Sequence of chain 1.O:
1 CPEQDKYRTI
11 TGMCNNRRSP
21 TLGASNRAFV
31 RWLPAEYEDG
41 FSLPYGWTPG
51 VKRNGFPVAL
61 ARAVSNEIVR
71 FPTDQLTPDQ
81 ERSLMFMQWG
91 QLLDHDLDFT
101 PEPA

Sequence of chain 1.P:
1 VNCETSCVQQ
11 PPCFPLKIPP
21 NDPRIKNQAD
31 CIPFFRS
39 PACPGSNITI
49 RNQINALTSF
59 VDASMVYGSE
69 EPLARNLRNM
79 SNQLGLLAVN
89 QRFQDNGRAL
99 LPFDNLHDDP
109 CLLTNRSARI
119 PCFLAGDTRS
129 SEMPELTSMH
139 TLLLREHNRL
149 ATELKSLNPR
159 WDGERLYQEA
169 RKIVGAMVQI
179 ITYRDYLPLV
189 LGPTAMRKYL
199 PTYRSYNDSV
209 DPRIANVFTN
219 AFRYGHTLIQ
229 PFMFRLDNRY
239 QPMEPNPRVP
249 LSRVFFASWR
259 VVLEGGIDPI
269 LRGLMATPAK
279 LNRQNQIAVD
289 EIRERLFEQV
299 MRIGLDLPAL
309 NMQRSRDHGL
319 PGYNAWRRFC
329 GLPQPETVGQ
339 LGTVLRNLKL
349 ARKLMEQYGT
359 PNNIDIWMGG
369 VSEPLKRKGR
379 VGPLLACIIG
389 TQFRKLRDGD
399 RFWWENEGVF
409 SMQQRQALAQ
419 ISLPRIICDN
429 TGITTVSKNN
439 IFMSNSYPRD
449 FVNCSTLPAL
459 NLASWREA

The small molecule below binds the protein below.
Small molecule (SMILES): CCO[C@H](C)Cn1c(=S)[nH]c(=O)c2nc[nH]c21

Binding-site contacts:
Ligand atom C2 contacts residue PHE35 of chain 1.P at 4.5 Å (hydrophobic).
Ligand atom O2 contacts residue GLU130 of chain 1.P at 2.9 Å.
Ligand atom O1 contacts residue GLU102 of chain 1.O at 4.2 Å.
Ligand atom C10 contacts residue ARG127 of chain 1.P at 4.2 Å.
Ligand atom C7 contacts residue ARG127 of chain 1.P at 4.0 Å.
Ligand atom C2 contacts residue GLU4 of chain 1.P at 3.7 Å.
Ligand atom N3 contacts residue PHE254 of chain 1.P at 4.4 Å.
Ligand atom C7 contacts residue PHE254 of chain 1.P at 4.5 Å (hydrophobic).
Ligand atom C3 contacts residue PHE295 of chain 1.P at 4.3 Å (hydrophobic).
Ligand atom O2 contacts residue PHE295 of chain 1.P at 4.3 Å.
Ligand atom C4 contacts residue PHE295 of chain 1.P at 4.2 Å (hydrophobic).
Ligand atom C8 contacts residue PHE295 of chain 1.P at 3.9 Å (hydrophobic).
Ligand atom N3 contacts residue ARG127 of chain 1.P at 3.3 Å.
Ligand atom N2 contacts residue PHE295 of chain 1.P at 3.5 Å.
Ligand atom N1 contacts residue PHE295 of chain 1.P at 4.0 Å.
Ligand atom C8 contacts residue HEM1 of chain 1.QB at 4.0 Å.
Ligand atom C8 contacts residue GLU130 of chain 1.P at 3.8 Å.
Ligand atom S contacts residue PHE295 of chain 1.P at 3.7 Å.
Ligand atom N1 contacts residue HEM1 of chain 1.QB at 4.1 Å.
Ligand atom C9 contacts residue PHE295 of chain 1.P at 3.5 Å (hydrophobic).
Ligand atom C8 contacts residue ARG127 of chain 1.P at 4.4 Å.
Ligand atom C9 contacts residue HEM1 of chain 1.QB at 2.7 Å.
Ligand atom N2 contacts residue HEM1 of chain 1.QB at 2.7 Å.
Ligand atom C1 contacts residue PHE35 of chain 1.P at 4.1 Å (hydrophobic).
Ligand atom O2 contacts residue ARG127 of chain 1.P at 4.0 Å.
Ligand atom S contacts residue HEM1 of chain 1.QB at 1.8 Å.
Ligand atom O2 contacts residue HEM1 of chain 1.QB at 4.3 Å.
Ligand atom C1 contacts residue GLU4 of chain 1.P at 3.8 Å.